Sequence of chain 2.B:
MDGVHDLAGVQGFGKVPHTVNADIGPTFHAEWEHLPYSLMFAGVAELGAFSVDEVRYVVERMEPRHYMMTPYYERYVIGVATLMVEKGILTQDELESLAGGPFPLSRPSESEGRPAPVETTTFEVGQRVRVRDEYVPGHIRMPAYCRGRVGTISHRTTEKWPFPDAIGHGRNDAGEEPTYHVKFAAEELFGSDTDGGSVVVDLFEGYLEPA

Sequence of chain 2.A:
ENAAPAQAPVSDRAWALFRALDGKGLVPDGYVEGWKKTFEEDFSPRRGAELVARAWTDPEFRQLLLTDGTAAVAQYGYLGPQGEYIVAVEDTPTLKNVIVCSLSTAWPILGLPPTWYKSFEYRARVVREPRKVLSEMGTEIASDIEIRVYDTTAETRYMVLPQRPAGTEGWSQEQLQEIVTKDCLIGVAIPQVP

Binding-site contacts:
Ligand atom O1 contacts residue CSD112 of chain 2.A at 2.8 Å (h-bond).
Ligand atom C3 contacts residue TYR72 of chain 2.B at 3.9 Å (hydrophobic).
Ligand atom C3 contacts residue TYR76 of chain 2.B at 4.3 Å (hydrophobic).
Ligand atom O2 contacts residue CSD112 of chain 2.A at 3.2 Å (h-bond).
Ligand atom O2 contacts residue ARG56 of chain 2.B at 2.9 Å (salt-bridge).
Ligand atom C4 contacts residue SER113 of chain 2.A at 3.5 Å.
Ligand atom C1 contacts residue TYR76 of chain 2.B at 4.2 Å (hydrophobic).
Ligand atom C4 contacts residue ARG56 of chain 2.B at 3.9 Å.
Ligand atom O1 contacts residue FE1 of chain 2.C at 2.0 Å.
Ligand atom C1 contacts residue TYR72 of chain 2.B at 4.3 Å (hydrophobic).
Ligand atom C3 contacts residue FE1 of chain 2.C at 4.3 Å.
Ligand atom C2 contacts residue CSD112 of chain 2.A at 4.4 Å.
Ligand atom O2 contacts residue FE1 of chain 2.C at 3.5 Å.
Ligand atom O1 contacts residue SER113 of chain 2.A at 2.6 Å (h-bond).
Ligand atom C1 contacts residue TRP117 of chain 2.A at 4.4 Å (hydrophobic).
Ligand atom O1 contacts residue CSO114 of chain 2.A at 2.8 Å (h-bond).
Ligand atom C3 contacts residue CSD112 of chain 2.A at 3.7 Å.
Ligand atom O1 contacts residue CYS109 of chain 2.A at 4.3 Å.
Ligand atom C1 contacts residue MET40 of chain 2.B at 3.8 Å (hydrophobic).
Ligand atom O2 contacts residue GLN90 of chain 2.A at 4.0 Å.
Ligand atom C3 contacts residue SER113 of chain 2.A at 3.4 Å.
Ligand atom C4 contacts residue FE1 of chain 2.C at 3.1 Å.
Ligand atom O2 contacts residue ARG167 of chain 2.A at 4.5 Å.
Ligand atom C4 contacts residue CSO114 of chain 2.A at 3.2 Å.
Ligand atom O2 contacts residue CSO114 of chain 2.A at 2.3 Å (h-bond).
Ligand atom C1 contacts residue TYR37 of chain 2.B at 3.5 Å (hydrophobic).
Ligand atom C2 contacts residue ARG56 of chain 2.B at 4.4 Å.
Ligand atom C4 contacts residue CSD112 of chain 2.A at 2.9 Å.

A protein and the small-molecule ligand that binds it are described below.
Small molecule (SMILES): CCCC(=O)O